The small molecule below binds the protein below.
Small molecule (SMILES): CC(=O)N[C@@H]1[C@@H](O)[C@H](O)[C@@H](CO)O[C@H]1O

Binding-site contacts:
Ligand atom C5 contacts residue THR27 of chain 1.A at 4.4 Å.
Ligand atom C3 contacts residue GLN222 of chain 1.A at 3.8 Å.
Ligand atom C3 contacts residue SER247 of chain 1.A at 3.7 Å.
Ligand atom C8 contacts residue ASN25 of chain 1.A at 4.4 Å.
Ligand atom C5 contacts residue ASN25 of chain 1.A at 3.7 Å.
Ligand atom C8 contacts residue GLN222 of chain 1.A at 3.4 Å.
Ligand atom O6 contacts residue THR27 of chain 1.A at 3.8 Å.
Ligand atom C1 contacts residue GLN222 of chain 1.A at 4.3 Å.
Ligand atom O5 contacts residue SER247 of chain 1.A at 4.0 Å.
Ligand atom C2 contacts residue GLN222 of chain 1.A at 3.8 Å.
Ligand atom C2 contacts residue SER247 of chain 1.A at 4.1 Å.
Ligand atom O3 contacts residue GLN222 of chain 1.A at 3.9 Å.
Ligand atom C1 contacts residue SER247 of chain 1.A at 3.6 Å.
Ligand atom C4 contacts residue SER247 of chain 1.A at 4.1 Å.
Ligand atom C7 contacts residue ASN25 of chain 1.A at 3.3 Å.
Ligand atom C5 contacts residue ASP248 of chain 1.A at 4.1 Å.
Ligand atom N2 contacts residue SER247 of chain 1.A at 4.4 Å.
Ligand atom C1 contacts residue THR27 of chain 1.A at 4.0 Å.
Ligand atom O4 contacts residue ASP248 of chain 1.A at 4.3 Å.
Ligand atom N2 contacts residue ASN25 of chain 1.A at 2.9 Å (h-bond).
Ligand atom N2 contacts residue GLN222 of chain 1.A at 2.8 Å (h-bond).
Ligand atom C1 contacts residue ASN25 of chain 1.A at 1.4 Å.
Ligand atom O5 contacts residue ASN25 of chain 1.A at 2.3 Å (h-bond).
Ligand atom O6 contacts residue ASP248 of chain 1.A at 2.7 Å (salt-bridge).
Ligand atom O7 contacts residue ASN25 of chain 1.A at 3.3 Å (h-bond).
Ligand atom C6 contacts residue ASP248 of chain 1.A at 3.8 Å.
Ligand atom C7 contacts residue GLN222 of chain 1.A at 3.5 Å.
Ligand atom C8 contacts residue VAL221 of chain 1.A at 3.9 Å (hydrophobic).
Ligand atom C8 contacts residue THR66 of chain 1.A at 3.3 Å.
Ligand atom C2 contacts residue ASN25 of chain 1.A at 2.4 Å.
Ligand atom C3 contacts residue ASN25 of chain 1.A at 3.8 Å.
Ligand atom O4 contacts residue SER247 of chain 1.A at 4.1 Å.
Ligand atom O5 contacts residue THR27 of chain 1.A at 3.8 Å.
Ligand atom C5 contacts residue SER247 of chain 1.A at 3.6 Å.
Ligand atom C4 contacts residue ASN25 of chain 1.A at 4.3 Å.

Sequence of chain 1.A:
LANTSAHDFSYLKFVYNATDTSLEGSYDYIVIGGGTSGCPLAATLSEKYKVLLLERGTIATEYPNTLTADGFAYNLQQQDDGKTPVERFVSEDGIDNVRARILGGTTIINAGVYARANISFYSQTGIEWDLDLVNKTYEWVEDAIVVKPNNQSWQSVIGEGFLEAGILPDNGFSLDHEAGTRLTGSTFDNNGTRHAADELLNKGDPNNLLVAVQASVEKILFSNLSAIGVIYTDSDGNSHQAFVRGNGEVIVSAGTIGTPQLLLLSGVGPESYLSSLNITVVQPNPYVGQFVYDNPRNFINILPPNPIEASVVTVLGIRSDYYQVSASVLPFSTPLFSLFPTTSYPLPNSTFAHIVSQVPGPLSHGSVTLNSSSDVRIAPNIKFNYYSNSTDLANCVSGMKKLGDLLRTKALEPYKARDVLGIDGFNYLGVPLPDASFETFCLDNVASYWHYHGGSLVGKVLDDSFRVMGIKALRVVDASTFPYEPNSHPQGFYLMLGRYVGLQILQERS